Sequence of chain 1.B:
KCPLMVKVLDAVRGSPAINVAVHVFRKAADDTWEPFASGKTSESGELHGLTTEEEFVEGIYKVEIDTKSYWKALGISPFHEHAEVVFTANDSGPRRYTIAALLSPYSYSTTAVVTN

Binding-site contacts:
Ligand atom C3 contacts residue ILE18 of chain 1.B at 4.0 Å (hydrophobic).
Ligand atom C2 contacts residue ASN19 of chain 1.B at 3.5 Å.
Ligand atom C6 contacts residue ILE18 of chain 1.B at 4.2 Å (hydrophobic).
Ligand atom C2 contacts residue ILE18 of chain 1.B at 4.1 Å (hydrophobic).
Ligand atom C4 contacts residue ALA73 of chain 1.B at 4.3 Å (hydrophobic).
Ligand atom C5 contacts residue ILE18 of chain 1.B at 4.1 Å (hydrophobic).
Ligand atom C10 contacts residue ILE18 of chain 1.B at 4.1 Å (hydrophobic).
Ligand atom O4 contacts residue LEU74 of chain 1.B at 4.0 Å.
Ligand atom C1 contacts residue ASN19 of chain 1.B at 4.2 Å.
Ligand atom C3 contacts residue ASN19 of chain 1.B at 4.1 Å.
Ligand atom C3 contacts residue ALA73 of chain 1.B at 4.3 Å (hydrophobic).
Ligand atom C5 contacts residue ARG13 of chain 1.B at 4.1 Å.
Ligand atom C10 contacts residue ASN19 of chain 1.B at 3.1 Å.
Ligand atom O4 contacts residue ALA73 of chain 1.B at 3.6 Å.
Ligand atom C5 contacts residue LEU74 of chain 1.B at 4.4 Å (hydrophobic).
Ligand atom O4 contacts residue TYR70 of chain 1.B at 3.3 Å.
Ligand atom C5 contacts residue TYR70 of chain 1.B at 4.3 Å (hydrophobic).
Ligand atom C4 contacts residue TYR70 of chain 1.B at 4.0 Å (hydrophobic).
Ligand atom C1 contacts residue ILE18 of chain 1.B at 4.3 Å (hydrophobic).
Ligand atom C4 contacts residue ILE18 of chain 1.B at 4.0 Å (hydrophobic).
Ligand atom O3 contacts residue ASN19 of chain 1.B at 3.9 Å.
Ligand atom O3 contacts residue ALA73 of chain 1.B at 3.6 Å.
Ligand atom C7 contacts residue ASN19 of chain 1.B at 4.4 Å.
Ligand atom O4 contacts residue ILE18 of chain 1.B at 4.5 Å.

The small molecule below binds the protein below.
Small molecule (SMILES): COc1cc(/C=C/C(=O)O)ccc1O